Sequence of chain 1.H:
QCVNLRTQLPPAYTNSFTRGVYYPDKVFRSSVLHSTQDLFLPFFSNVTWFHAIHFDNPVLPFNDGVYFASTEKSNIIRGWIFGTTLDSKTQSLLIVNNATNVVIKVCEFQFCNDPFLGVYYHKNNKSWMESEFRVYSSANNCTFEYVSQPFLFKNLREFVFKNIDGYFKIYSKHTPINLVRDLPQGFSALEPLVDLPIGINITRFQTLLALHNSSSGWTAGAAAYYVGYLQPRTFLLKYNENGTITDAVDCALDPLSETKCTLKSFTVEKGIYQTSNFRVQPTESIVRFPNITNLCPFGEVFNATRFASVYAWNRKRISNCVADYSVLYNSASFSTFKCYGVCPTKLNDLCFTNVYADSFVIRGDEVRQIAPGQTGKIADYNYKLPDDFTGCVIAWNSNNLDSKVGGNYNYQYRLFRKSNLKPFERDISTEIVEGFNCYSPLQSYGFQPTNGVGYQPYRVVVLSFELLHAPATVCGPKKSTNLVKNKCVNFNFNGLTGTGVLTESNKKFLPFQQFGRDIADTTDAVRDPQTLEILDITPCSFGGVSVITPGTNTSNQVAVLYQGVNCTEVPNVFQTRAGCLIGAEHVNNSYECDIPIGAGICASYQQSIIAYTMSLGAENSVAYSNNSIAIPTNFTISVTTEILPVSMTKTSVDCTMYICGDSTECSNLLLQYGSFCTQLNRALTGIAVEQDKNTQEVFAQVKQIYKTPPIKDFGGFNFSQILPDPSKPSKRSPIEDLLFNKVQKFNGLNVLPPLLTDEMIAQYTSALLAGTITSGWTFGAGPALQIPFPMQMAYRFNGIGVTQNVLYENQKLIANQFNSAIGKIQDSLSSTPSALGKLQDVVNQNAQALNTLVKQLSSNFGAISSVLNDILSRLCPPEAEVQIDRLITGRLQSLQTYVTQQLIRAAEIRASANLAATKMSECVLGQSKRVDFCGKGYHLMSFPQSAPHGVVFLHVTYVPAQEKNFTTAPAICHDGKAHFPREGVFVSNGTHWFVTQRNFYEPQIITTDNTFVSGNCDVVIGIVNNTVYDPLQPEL

Binding-site contacts:
Ligand atom N2 contacts residue ASN1091 of chain 1.H at 2.9 Å (h-bond).
Ligand atom O5 contacts residue HIS1094 of chain 1.H at 4.3 Å.
Ligand atom C5 contacts residue PHE1096 of chain 1.H at 4.2 Å (hydrophobic).
Ligand atom O4 contacts residue HIS1094 of chain 1.H at 4.4 Å.
Ligand atom C4 contacts residue ASN1091 of chain 1.H at 4.3 Å.
Ligand atom C3 contacts residue ASN1091 of chain 1.H at 3.9 Å.
Ligand atom C7 contacts residue ASN1091 of chain 1.H at 3.5 Å.
Ligand atom C2 contacts residue THR1093 of chain 1.H at 3.7 Å.
Ligand atom O6 contacts residue PHE1096 of chain 1.H at 4.5 Å.
Ligand atom C8 contacts residue ASN1091 of chain 1.H at 3.5 Å.
Ligand atom C1 contacts residue HIS1094 of chain 1.H at 3.9 Å.
Ligand atom C2 contacts residue ASN1091 of chain 1.H at 2.5 Å.
Ligand atom C7 contacts residue THR1093 of chain 1.H at 4.0 Å.
Ligand atom C1 contacts residue THR1093 of chain 1.H at 3.6 Å.
Ligand atom N2 contacts residue THR1093 of chain 1.H at 3.0 Å (h-bond).
Ligand atom C5 contacts residue ASN1091 of chain 1.H at 3.7 Å.
Ligand atom C6 contacts residue PHE1096 of chain 1.H at 4.0 Å (hydrophobic).
Ligand atom C8 contacts residue THR1093 of chain 1.H at 4.1 Å.
Ligand atom C4 contacts residue HIS1094 of chain 1.H at 4.5 Å.
Ligand atom O7 contacts residue ASN1091 of chain 1.H at 3.7 Å.
Ligand atom C3 contacts residue HIS1094 of chain 1.H at 4.1 Å.
Ligand atom O5 contacts residue ASN1091 of chain 1.H at 2.4 Å (h-bond).
Ligand atom O5 contacts residue PHE1096 of chain 1.H at 3.8 Å.
Ligand atom C3 contacts residue THR1093 of chain 1.H at 3.8 Å.
Ligand atom C1 contacts residue PHE1096 of chain 1.H at 4.4 Å (hydrophobic).
Ligand atom C1 contacts residue ASN1091 of chain 1.H at 1.5 Å.
Ligand atom C5 contacts residue HIS1094 of chain 1.H at 3.9 Å.

The protein below binds the small molecule below.
Small molecule (SMILES): CC(=O)N[C@@H]1[C@@H](O)[C@H](O)[C@@H](CO)O[C@H]1O